Sequence of chain 1.A:
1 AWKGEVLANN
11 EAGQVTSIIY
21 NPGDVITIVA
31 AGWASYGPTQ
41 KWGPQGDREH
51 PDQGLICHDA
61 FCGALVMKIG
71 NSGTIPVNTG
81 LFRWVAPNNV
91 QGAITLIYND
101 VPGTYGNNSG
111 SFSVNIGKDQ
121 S

Binding-site contacts:
Ligand atom C6 contacts residue HIS50 of chain 1.A at 3.9 Å.
Ligand atom O4 contacts residue CA1 of chain 1.E at 2.5 Å.
Ligand atom O3 contacts residue TYR36 of chain 1.A at 3.5 Å (h-bond).
Ligand atom C13 contacts residue HIS50 of chain 1.A at 3.6 Å.
Ligand atom O3 contacts residue CA1 of chain 1.E at 2.5 Å.
Ligand atom O4 contacts residue THR104 of chain 1.A at 3.3 Å (h-bond).
Ligand atom C7 contacts residue ASP100 of chain 1.A at 3.2 Å.
Ligand atom C3 contacts residue ASN107 of chain 1.A at 3.9 Å.
Ligand atom C12 contacts residue HIS50 of chain 1.A at 3.8 Å.
Ligand atom O6 contacts residue GLN53 of chain 1.A at 3.3 Å.
Ligand atom C8 contacts residue HIS50 of chain 1.A at 3.5 Å.
Ligand atom O4 contacts residue ASP100 of chain 1.A at 2.6 Å (salt-bridge).
Ligand atom C7 contacts residue VAL101 of chain 1.A at 4.0 Å (hydrophobic).
Ligand atom C5 contacts residue GLN53 of chain 1.A at 3.6 Å.
Ligand atom O2 contacts residue ASN107 of chain 1.A at 3.1 Å (h-bond).
Ligand atom C2 contacts residue TYR36 of chain 1.A at 3.5 Å (hydrophobic).
Ligand atom C3 contacts residue TYR36 of chain 1.A at 3.9 Å (hydrophobic).
Ligand atom C4 contacts residue THR104 of chain 1.A at 3.5 Å.
Ligand atom O5 contacts residue TYR36 of chain 1.A at 3.7 Å.
Ligand atom C2 contacts residue CA1 of chain 1.E at 4.0 Å.
Ligand atom C6 contacts residue ASP100 of chain 1.A at 3.7 Å.
Ligand atom O1 contacts residue TYR36 of chain 1.A at 3.8 Å.
Ligand atom O3 contacts residue THR104 of chain 1.A at 3.3 Å (h-bond).
Ligand atom C4 contacts residue CA1 of chain 1.E at 3.5 Å.
Ligand atom O4 contacts residue TYR36 of chain 1.A at 3.2 Å (h-bond).
Ligand atom C3 contacts residue CA1 of chain 1.E at 3.4 Å.
Ligand atom C11 contacts residue HIS50 of chain 1.A at 3.7 Å.
Ligand atom C9 contacts residue GLN53 of chain 1.A at 3.9 Å.
Ligand atom C9 contacts residue HIS50 of chain 1.A at 3.4 Å.
Ligand atom C7 contacts residue HIS50 of chain 1.A at 3.5 Å.
Ligand atom O3 contacts residue ASN107 of chain 1.A at 2.9 Å (h-bond).
Ligand atom C10 contacts residue HIS50 of chain 1.A at 3.5 Å.
Ligand atom O6 contacts residue HIS50 of chain 1.A at 2.8 Å (h-bond).
Ligand atom C2 contacts residue ASN107 of chain 1.A at 3.7 Å.
Ligand atom C6 contacts residue VAL101 of chain 1.A at 3.7 Å (hydrophobic).
Ligand atom C4 contacts residue ASP100 of chain 1.A at 3.6 Å.
Ligand atom C6 contacts residue GLN53 of chain 1.A at 3.4 Å.
Ligand atom O5 contacts residue HIS50 of chain 1.A at 3.4 Å (h-bond).
Ligand atom C7 contacts residue CYS62 of chain 1.A at 3.4 Å (hydrophobic).
Ligand atom C10 contacts residue GLN53 of chain 1.A at 3.9 Å.

This protein binds this small molecule.
Small molecule (SMILES): O[C@H]1[C@@H](O)[C@@H]([C@H]2CO2)O[C@@H](Oc2ccccc2)[C@@H]1O